Sequence of chain 1.A:
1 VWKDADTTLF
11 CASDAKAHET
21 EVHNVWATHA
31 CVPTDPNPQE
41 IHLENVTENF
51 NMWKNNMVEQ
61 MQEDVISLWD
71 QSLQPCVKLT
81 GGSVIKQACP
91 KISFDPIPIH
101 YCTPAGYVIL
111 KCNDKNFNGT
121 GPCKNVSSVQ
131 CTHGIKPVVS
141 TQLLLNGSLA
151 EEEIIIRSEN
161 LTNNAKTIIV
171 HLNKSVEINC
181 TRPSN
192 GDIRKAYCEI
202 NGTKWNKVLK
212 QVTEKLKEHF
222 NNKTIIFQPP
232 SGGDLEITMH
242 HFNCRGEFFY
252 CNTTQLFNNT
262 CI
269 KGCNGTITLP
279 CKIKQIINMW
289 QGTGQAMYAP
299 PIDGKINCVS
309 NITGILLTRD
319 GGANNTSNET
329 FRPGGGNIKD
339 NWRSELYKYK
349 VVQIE

Binding-site contacts:
Ligand atom C2 contacts residue THR255 of chain 1.A at 4.2 Å.
Ligand atom N2 contacts residue ASN253 of chain 1.A at 2.8 Å (h-bond).
Ligand atom C2 contacts residue ASN253 of chain 1.A at 2.3 Å.
Ligand atom C8 contacts residue THR239 of chain 1.A at 3.8 Å.
Ligand atom O5 contacts residue ASN253 of chain 1.A at 2.3 Å (h-bond).
Ligand atom C3 contacts residue ASN253 of chain 1.A at 3.7 Å.
Ligand atom C1 contacts residue THR255 of chain 1.A at 3.3 Å.
Ligand atom C1 contacts residue ASN253 of chain 1.A at 1.4 Å.
Ligand atom O5 contacts residue THR255 of chain 1.A at 3.6 Å.
Ligand atom C8 contacts residue MET240 of chain 1.A at 4.1 Å (hydrophobic).
Ligand atom C3 contacts residue THR255 of chain 1.A at 4.3 Å.
Ligand atom C5 contacts residue ASN253 of chain 1.A at 3.6 Å.
Ligand atom C5 contacts residue THR255 of chain 1.A at 3.7 Å.
Ligand atom C4 contacts residue ASN253 of chain 1.A at 4.0 Å.
Ligand atom C7 contacts residue ASN253 of chain 1.A at 3.3 Å.
Ligand atom N2 contacts residue THR255 of chain 1.A at 4.3 Å.
Ligand atom O7 contacts residue ASN253 of chain 1.A at 3.4 Å (h-bond).

This small molecule binds to this protein.
Small molecule (SMILES): CC(=O)N[C@@H]1[C@@H](O)[C@H](O)[C@@H](CO)O[C@H]1O